This small molecule binds to this protein.
Small molecule (SMILES): CC(=O)N[C@@H]1[C@@H](O)[C@H](O)[C@@H](CO)O[C@H]1O

Sequence of chain 1.B:
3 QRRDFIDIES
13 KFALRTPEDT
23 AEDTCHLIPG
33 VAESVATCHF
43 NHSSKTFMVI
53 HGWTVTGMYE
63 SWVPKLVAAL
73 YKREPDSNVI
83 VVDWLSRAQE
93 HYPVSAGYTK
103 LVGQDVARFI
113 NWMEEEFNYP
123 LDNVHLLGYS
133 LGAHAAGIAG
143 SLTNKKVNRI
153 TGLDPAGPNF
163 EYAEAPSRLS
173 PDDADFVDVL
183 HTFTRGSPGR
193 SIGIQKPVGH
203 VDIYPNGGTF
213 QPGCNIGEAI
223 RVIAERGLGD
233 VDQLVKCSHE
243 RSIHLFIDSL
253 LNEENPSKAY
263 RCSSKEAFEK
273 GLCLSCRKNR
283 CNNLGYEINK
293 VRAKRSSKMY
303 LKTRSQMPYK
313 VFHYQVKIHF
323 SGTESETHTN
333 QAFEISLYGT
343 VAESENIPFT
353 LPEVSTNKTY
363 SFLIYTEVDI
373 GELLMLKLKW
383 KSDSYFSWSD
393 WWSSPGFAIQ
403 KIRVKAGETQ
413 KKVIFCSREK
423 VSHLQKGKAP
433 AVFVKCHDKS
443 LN

Binding-site contacts:
Ligand atom O5 contacts residue ASN43 of chain 1.B at 2.4 Å (h-bond).
Ligand atom C6 contacts residue ASP78 of chain 1.B at 3.6 Å.
Ligand atom O6 contacts residue SER46 of chain 1.B at 4.2 Å.
Ligand atom N2 contacts residue ASN43 of chain 1.B at 2.9 Å (h-bond).
Ligand atom C8 contacts residue ASN43 of chain 1.B at 4.2 Å.
Ligand atom C3 contacts residue ASN43 of chain 1.B at 3.8 Å.
Ligand atom C4 contacts residue ASN43 of chain 1.B at 4.2 Å.
Ligand atom C5 contacts residue ASN43 of chain 1.B at 3.7 Å.
Ligand atom C4 contacts residue ASP78 of chain 1.B at 4.0 Å.
Ligand atom C1 contacts residue SER46 of chain 1.B at 3.5 Å.
Ligand atom O5 contacts residue SER45 of chain 1.B at 4.3 Å.
Ligand atom C6 contacts residue SER46 of chain 1.B at 4.4 Å.
Ligand atom O5 contacts residue SER46 of chain 1.B at 3.0 Å (h-bond).
Ligand atom C1 contacts residue SER45 of chain 1.B at 4.2 Å.
Ligand atom C5 contacts residue ASP78 of chain 1.B at 4.2 Å.
Ligand atom O7 contacts residue ASN43 of chain 1.B at 3.1 Å (h-bond).
Ligand atom O5 contacts residue ASP78 of chain 1.B at 3.7 Å.
Ligand atom C2 contacts residue ASP78 of chain 1.B at 4.5 Å.
Ligand atom O6 contacts residue ASP78 of chain 1.B at 4.5 Å.
Ligand atom C1 contacts residue ASN43 of chain 1.B at 1.4 Å.
Ligand atom C5 contacts residue SER46 of chain 1.B at 4.2 Å.
Ligand atom C7 contacts residue ASN43 of chain 1.B at 3.1 Å.
Ligand atom C2 contacts residue ASN43 of chain 1.B at 2.4 Å.